Sequence of chain 1.A:
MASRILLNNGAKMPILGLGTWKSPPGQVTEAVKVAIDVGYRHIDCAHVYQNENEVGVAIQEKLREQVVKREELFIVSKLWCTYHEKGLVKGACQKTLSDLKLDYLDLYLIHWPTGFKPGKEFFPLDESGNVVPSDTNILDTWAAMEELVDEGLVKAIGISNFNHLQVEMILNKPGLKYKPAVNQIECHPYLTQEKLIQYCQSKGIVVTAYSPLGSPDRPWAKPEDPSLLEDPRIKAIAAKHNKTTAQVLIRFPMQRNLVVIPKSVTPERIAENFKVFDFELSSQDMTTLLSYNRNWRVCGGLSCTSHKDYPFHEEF

A protein and the small-molecule ligand that binds it are described below.
Small molecule (SMILES): O=C(O)COc1cc(F)ccc1C(=O)NCc1cccc(C(=O)O)c1

Binding-site contacts:
Ligand atom C22 contacts residue PHE123 of chain 1.A at 3.7 Å (hydrophobic).
Ligand atom C4 contacts residue TRP112 of chain 1.A at 3.3 Å (hydrophobic).
Ligand atom C32 contacts residue NAP1 of chain 1.B at 3.5 Å.
Ligand atom F27 contacts residue VAL48 of chain 1.A at 3.3 Å.
Ligand atom O1 contacts residue TRP112 of chain 1.A at 3.7 Å.
Ligand atom C10 contacts residue CYS304 of chain 1.A at 3.8 Å (hydrophobic).
Ligand atom O2 contacts residue THR114 of chain 1.A at 3.0 Å (h-bond).
Ligand atom O1 contacts residue GLY301 of chain 1.A at 3.2 Å.
Ligand atom C32 contacts residue TRP21 of chain 1.A at 3.7 Å (hydrophobic).
Ligand atom C28 contacts residue TRP21 of chain 1.A at 3.2 Å (hydrophobic).
Ligand atom O20 contacts residue PHE123 of chain 1.A at 3.7 Å.
Ligand atom O1 contacts residue TYR310 of chain 1.A at 3.4 Å.
Ligand atom C12 contacts residue TRP112 of chain 1.A at 3.5 Å (hydrophobic).
Ligand atom C1 contacts residue TRP112 of chain 1.A at 3.4 Å (hydrophobic).
Ligand atom O34 contacts residue HIS111 of chain 1.A at 3.3 Å (h-bond).
Ligand atom C10 contacts residue TRP112 of chain 1.A at 3.6 Å (hydrophobic).
Ligand atom C6 contacts residue TRP112 of chain 1.A at 3.4 Å (hydrophobic).
Ligand atom C33 contacts residue HIS111 of chain 1.A at 3.4 Å.
Ligand atom O2 contacts residue CYS304 of chain 1.A at 3.6 Å.
Ligand atom C11 contacts residue TRP112 of chain 1.A at 3.7 Å (hydrophobic).
Ligand atom O35 contacts residue TYR49 of chain 1.A at 2.7 Å (h-bond).
Ligand atom O35 contacts residue NAP1 of chain 1.B at 3.0 Å.
Ligand atom O2 contacts residue TRP112 of chain 1.A at 3.8 Å.
Ligand atom C33 contacts residue NAP1 of chain 1.B at 3.5 Å.
Ligand atom O2 contacts residue PRO311 of chain 1.A at 3.8 Å.
Ligand atom C6 contacts residue CYS304 of chain 1.A at 3.8 Å (hydrophobic).
Ligand atom F27 contacts residue TRP21 of chain 1.A at 3.7 Å.
Ligand atom O34 contacts residue NAP1 of chain 1.B at 3.5 Å (h-bond).
Ligand atom O35 contacts residue HIS111 of chain 1.A at 2.7 Å (h-bond).
Ligand atom C11 contacts residue TRP80 of chain 1.A at 3.7 Å (hydrophobic).
Ligand atom C5 contacts residue GLY301 of chain 1.A at 3.6 Å.
Ligand atom O31 contacts residue TRP21 of chain 1.A at 3.5 Å.
Ligand atom C1 contacts residue CYS304 of chain 1.A at 3.7 Å (hydrophobic).
Ligand atom C3 contacts residue TRP112 of chain 1.A at 3.3 Å (hydrophobic).
Ligand atom O34 contacts residue TRP112 of chain 1.A at 2.9 Å (h-bond).
Ligand atom C10 contacts residue THR114 of chain 1.A at 3.6 Å.
Ligand atom F27 contacts residue TYR49 of chain 1.A at 3.8 Å.
Ligand atom C5 contacts residue TRP112 of chain 1.A at 3.4 Å (hydrophobic).
Ligand atom C26 contacts residue TRP21 of chain 1.A at 3.7 Å (hydrophobic).
Ligand atom C12 contacts residue TRP80 of chain 1.A at 3.7 Å (hydrophobic).